Sequence of chain 1.C:
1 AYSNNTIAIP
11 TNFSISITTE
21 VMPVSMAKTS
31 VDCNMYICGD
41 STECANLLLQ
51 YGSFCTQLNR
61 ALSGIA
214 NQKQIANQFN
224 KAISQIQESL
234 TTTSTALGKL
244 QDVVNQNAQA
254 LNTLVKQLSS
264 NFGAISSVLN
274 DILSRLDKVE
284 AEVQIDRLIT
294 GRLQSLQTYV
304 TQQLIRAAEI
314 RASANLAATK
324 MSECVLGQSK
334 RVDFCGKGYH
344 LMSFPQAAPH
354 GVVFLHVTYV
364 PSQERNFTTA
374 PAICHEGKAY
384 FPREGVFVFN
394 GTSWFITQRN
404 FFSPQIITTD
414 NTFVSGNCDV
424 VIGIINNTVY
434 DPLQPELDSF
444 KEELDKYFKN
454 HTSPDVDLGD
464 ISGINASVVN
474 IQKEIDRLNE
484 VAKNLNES

Binding-site contacts:
Ligand atom O7 contacts residue ASN429 of chain 1.C at 4.5 Å.
Ligand atom C1 contacts residue ASN429 of chain 1.C at 1.4 Å.
Ligand atom C3 contacts residue ASN429 of chain 1.C at 3.8 Å.
Ligand atom N2 contacts residue ASN429 of chain 1.C at 2.9 Å (h-bond).
Ligand atom C2 contacts residue ASN429 of chain 1.C at 2.4 Å.
Ligand atom C7 contacts residue ASN429 of chain 1.C at 3.9 Å.
Ligand atom O5 contacts residue ASN429 of chain 1.C at 2.4 Å (h-bond).
Ligand atom C5 contacts residue ASN429 of chain 1.C at 3.7 Å.
Ligand atom C4 contacts residue ASN429 of chain 1.C at 4.2 Å.

This small molecule binds to this protein.
Small molecule (SMILES): CC(=O)N[C@@H]1[C@@H](O)[C@H](O)[C@@H](CO)O[C@H]1O